Sequence of chain 1.B:
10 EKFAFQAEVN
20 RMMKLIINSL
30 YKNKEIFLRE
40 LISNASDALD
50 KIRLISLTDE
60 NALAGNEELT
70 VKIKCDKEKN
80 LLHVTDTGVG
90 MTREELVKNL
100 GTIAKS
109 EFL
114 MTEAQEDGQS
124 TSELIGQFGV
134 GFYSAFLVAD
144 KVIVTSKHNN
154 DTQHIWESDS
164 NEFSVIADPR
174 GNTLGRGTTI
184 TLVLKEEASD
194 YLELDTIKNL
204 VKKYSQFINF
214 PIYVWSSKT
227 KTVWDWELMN

Binding-site contacts:
Ligand atom C16 contacts residue ASP46 of chain 1.B at 3.9 Å.
Ligand atom C19 contacts residue GLY134 of chain 1.B at 3.6 Å.
Ligand atom C6 contacts residue ALA47 of chain 1.B at 4.0 Å (hydrophobic).
Ligand atom C24 contacts residue ALA138 of chain 1.B at 3.5 Å (hydrophobic).
Ligand atom C23 contacts residue LEU99 of chain 1.B at 3.5 Å (hydrophobic).
Ligand atom N9 contacts residue PHE131 of chain 1.B at 3.9 Å.
Ligand atom C16 contacts residue ASN43 of chain 1.B at 3.3 Å.
Ligand atom C24 contacts residue ILE183 of chain 1.B at 4.0 Å (hydrophobic).
Ligand atom C12 contacts residue GLU94 of chain 1.B at 4.0 Å.
Ligand atom C24 contacts residue VAL145 of chain 1.B at 3.9 Å (hydrophobic).
Ligand atom C6 contacts residue MET90 of chain 1.B at 3.9 Å (hydrophobic).
Ligand atom C24 contacts residue LEU40 of chain 1.B at 4.0 Å (hydrophobic).
Ligand atom C22 contacts residue ILE183 of chain 1.B at 3.9 Å (hydrophobic).
Ligand atom C13 contacts residue PHE131 of chain 1.B at 3.8 Å (hydrophobic).
Ligand atom C19 contacts residue PHE135 of chain 1.B at 3.6 Å (hydrophobic).
Ligand atom N9 contacts residue MET90 of chain 1.B at 3.8 Å.
Ligand atom C6 contacts residue GLY89 of chain 1.B at 4.1 Å.
Ligand atom N11 contacts residue ASN43 of chain 1.B at 3.9 Å.
Ligand atom C20 contacts residue PHE135 of chain 1.B at 3.7 Å (hydrophobic).
Ligand atom C23 contacts residue VAL147 of chain 1.B at 3.8 Å (hydrophobic).
Ligand atom C23 contacts residue ILE183 of chain 1.B at 4.0 Å (hydrophobic).
Ligand atom C8 contacts residue PHE131 of chain 1.B at 3.7 Å (hydrophobic).
Ligand atom C1 contacts residue MET90 of chain 1.B at 3.9 Å (hydrophobic).
Ligand atom C12 contacts residue MET90 of chain 1.B at 3.2 Å (hydrophobic).
Ligand atom C15 contacts residue LYS50 of chain 1.B at 3.7 Å.
Ligand atom C14 contacts residue PHE131 of chain 1.B at 3.9 Å (hydrophobic).
Ligand atom N5 contacts residue ALA47 of chain 1.B at 3.4 Å.
Ligand atom C14 contacts residue LYS50 of chain 1.B at 3.3 Å.
Ligand atom C18 contacts residue ASN43 of chain 1.B at 3.7 Å.
Ligand atom N7 contacts residue ASN43 of chain 1.B at 4.0 Å.
Ligand atom C22 contacts residue PHE135 of chain 1.B at 4.0 Å (hydrophobic).
Ligand atom C16 contacts residue PHE131 of chain 1.B at 3.8 Å (hydrophobic).
Ligand atom N11 contacts residue ASP85 of chain 1.B at 3.0 Å (salt-bridge).
Ligand atom C2 contacts residue MET90 of chain 1.B at 3.5 Å (hydrophobic).
Ligand atom S10 contacts residue PHE131 of chain 1.B at 3.6 Å.
Ligand atom N5 contacts residue THR181 of chain 1.B at 3.9 Å.
Ligand atom N4 contacts residue MET90 of chain 1.B at 3.6 Å.
Ligand atom C16 contacts residue ALA47 of chain 1.B at 3.4 Å (hydrophobic).
Ligand atom C3 contacts residue ASP85 of chain 1.B at 4.0 Å.
Ligand atom C15 contacts residue PHE131 of chain 1.B at 3.7 Å (hydrophobic).

This small molecule binds to this protein.
Small molecule (SMILES): C#CCCCn1cnc(N)c2nc(Sc3ccc(C)cc3C)nc1-2